Sequence of chain 1.Y:
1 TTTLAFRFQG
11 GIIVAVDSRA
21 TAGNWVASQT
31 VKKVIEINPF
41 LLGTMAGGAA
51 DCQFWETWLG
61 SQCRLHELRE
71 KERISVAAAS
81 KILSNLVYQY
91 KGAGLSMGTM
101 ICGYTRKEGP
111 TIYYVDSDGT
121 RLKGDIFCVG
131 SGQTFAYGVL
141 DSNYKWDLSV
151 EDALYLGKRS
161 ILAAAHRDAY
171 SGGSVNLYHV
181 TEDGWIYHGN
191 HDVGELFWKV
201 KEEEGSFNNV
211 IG

A small-molecule ligand and the protein it binds are described below.
Small molecule (SMILES): COC[C@H](NC(=O)[C@H](CC(C)C)NC(=O)c1cnc(C)s1)C(=O)N[C@H](CCS(C)(=O)=O)Cc1ccc(CN)cc1

Binding-site contacts:
Ligand atom C32 contacts residue THR21 of chain 1.Y at 3.8 Å.
Ligand atom O31 contacts residue THR21 of chain 1.Y at 3.0 Å (h-bond).
Ligand atom C43 contacts residue ALA27 of chain 1.Y at 3.5 Å (hydrophobic).
Ligand atom C16 contacts residue THR1 of chain 1.Y at 2.8 Å.
Ligand atom C16 contacts residue LYS33 of chain 1.Y at 3.7 Å.
Ligand atom C12 contacts residue THR21 of chain 1.Y at 3.8 Å.
Ligand atom O30 contacts residue SER131 of chain 1.Y at 2.7 Å (h-bond).
Ligand atom N8 contacts residue ASP126 of chain 1.Z at 3.7 Å.
Ligand atom C24 contacts residue ALA49 of chain 1.Y at 3.8 Å (hydrophobic).
Ligand atom C15 contacts residue THR1 of chain 1.Y at 2.4 Å.
Ligand atom C9 contacts residue THR21 of chain 1.Y at 3.8 Å.
Ligand atom C19 contacts residue MET45 of chain 1.Y at 3.8 Å (hydrophobic).
Ligand atom N22 contacts residue VAL31 of chain 1.Y at 3.8 Å.
Ligand atom N11 contacts residue THR21 of chain 1.Y at 3.0 Å (h-bond).
Ligand atom C15 contacts residue GLY47 of chain 1.Y at 3.9 Å.
Ligand atom N14 contacts residue THR1 of chain 1.Y at 3.7 Å.
Ligand atom C18 contacts residue LYS33 of chain 1.Y at 3.8 Å.
Ligand atom C13 contacts residue GLY47 of chain 1.Y at 3.8 Å.
Ligand atom N14 contacts residue GLY47 of chain 1.Y at 3.0 Å (h-bond).
Ligand atom O30 contacts residue THR1 of chain 1.Y at 3.0 Å.
Ligand atom C20 contacts residue VAL31 of chain 1.Y at 3.6 Å (hydrophobic).
Ligand atom C18 contacts residue MET45 of chain 1.Y at 3.6 Å (hydrophobic).
Ligand atom C26 contacts residue GLY47 of chain 1.Y at 3.4 Å.
Ligand atom N22 contacts residue GLN53 of chain 1.Y at 3.7 Å.
Ligand atom C16 contacts residue GLY47 of chain 1.Y at 3.8 Å.
Ligand atom C26 contacts residue THR1 of chain 1.Y at 2.5 Å.
Ligand atom C17 contacts residue LYS33 of chain 1.Y at 3.7 Å.
Ligand atom C23 contacts residue ALA49 of chain 1.Y at 3.4 Å (hydrophobic).
Ligand atom S27 contacts residue THR1 of chain 1.Y at 3.5 Å.
Ligand atom C21 contacts residue VAL31 of chain 1.Y at 3.7 Å (hydrophobic).
Ligand atom O39 contacts residue ALA49 of chain 1.Y at 3.3 Å (h-bond).
Ligand atom N22 contacts residue GLU132 of chain 1.Z at 3.7 Å.
Ligand atom C25 contacts residue THR1 of chain 1.Y at 1.4 Å.
Ligand atom C12 contacts residue GLY47 of chain 1.Y at 3.6 Å.
Ligand atom O31 contacts residue ALA20 of chain 1.Y at 3.5 Å.
Ligand atom C4 contacts residue PRO127 of chain 1.Z at 3.7 Å (hydrophobic).
Ligand atom C23 contacts residue VAL31 of chain 1.Y at 3.3 Å (hydrophobic).
Ligand atom C20 contacts residue ALA49 of chain 1.Y at 3.6 Å (hydrophobic).
Ligand atom S5 contacts residue ASP126 of chain 1.Z at 3.8 Å.
Ligand atom N22 contacts residue SER130 of chain 1.Z at 3.8 Å.

Sequence of chain 1.Z:
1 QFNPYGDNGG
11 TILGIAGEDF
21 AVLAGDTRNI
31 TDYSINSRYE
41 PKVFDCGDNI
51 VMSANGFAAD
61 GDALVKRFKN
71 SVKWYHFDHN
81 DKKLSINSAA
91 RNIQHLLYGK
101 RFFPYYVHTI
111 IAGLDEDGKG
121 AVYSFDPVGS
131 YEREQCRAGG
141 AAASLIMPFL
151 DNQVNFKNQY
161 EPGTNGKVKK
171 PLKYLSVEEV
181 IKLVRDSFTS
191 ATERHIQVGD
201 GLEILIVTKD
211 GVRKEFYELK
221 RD